Binding-site contacts:
Ligand atom O contacts residue SER569 of chain 1.B at 4.1 Å.
Ligand atom O contacts residue GLN570 of chain 1.B at 3.4 Å.
Ligand atom CA contacts residue SER569 of chain 1.B at 3.5 Å.
Ligand atom CA contacts residue LEU573 of chain 1.B at 4.0 Å (hydrophobic).
Ligand atom CG1 contacts residue LEU571 of chain 1.B at 4.1 Å (hydrophobic).
Ligand atom CD1 contacts residue LEU758 of chain 1.B at 3.5 Å (hydrophobic).
Ligand atom OG1 contacts residue ILE572 of chain 1.B at 3.6 Å.
Ligand atom O contacts residue LEU573 of chain 1.B at 3.1 Å (h-bond).
Ligand atom CB contacts residue HIS762 of chain 1.B at 4.0 Å.
Ligand atom CB contacts residue LEU571 of chain 1.B at 3.9 Å (hydrophobic).
Ligand atom CG2 contacts residue MET2 of chain 1.B at 3.4 Å (hydrophobic).
Ligand atom CA contacts residue LEU571 of chain 1.B at 3.6 Å (hydrophobic).
Ligand atom CG2 contacts residue ALA1 of chain 1.B at 3.7 Å (hydrophobic).
Ligand atom N contacts residue LEU571 of chain 1.B at 3.0 Å (h-bond).
Ligand atom CB contacts residue SER569 of chain 1.B at 3.8 Å.
Ligand atom O contacts residue LEU571 of chain 1.B at 3.7 Å.
Ligand atom O contacts residue SER569 of chain 1.B at 3.9 Å.
Ligand atom C contacts residue LEU571 of chain 1.B at 3.7 Å (hydrophobic).
Ligand atom N contacts residue SER569 of chain 1.B at 2.8 Å (h-bond).
Ligand atom C contacts residue LEU571 of chain 1.B at 3.7 Å (hydrophobic).
Ligand atom SD contacts residue HIS762 of chain 1.B at 4.1 Å.
Ligand atom OG1 contacts residue LYS578 of chain 1.B at 3.4 Å.
Ligand atom CA contacts residue LEU571 of chain 1.B at 3.9 Å (hydrophobic).
Ligand atom CG2 contacts residue ILE572 of chain 1.B at 3.2 Å (hydrophobic).
Ligand atom CG contacts residue SER569 of chain 1.B at 4.0 Å.
Ligand atom CD1 contacts residue MET2 of chain 1.B at 3.2 Å (hydrophobic).
Ligand atom O contacts residue ILE572 of chain 1.B at 3.8 Å.
Ligand atom CG2 contacts residue GLN570 of chain 1.B at 3.0 Å.
Ligand atom CA contacts residue SER569 of chain 1.B at 3.8 Å.
Ligand atom CG contacts residue HIS762 of chain 1.B at 3.3 Å.
Ligand atom CA contacts residue GLN570 of chain 1.B at 4.1 Å.
Ligand atom OG1 contacts residue ASP575 of chain 1.B at 4.0 Å.
Ligand atom O contacts residue LEU571 of chain 1.B at 2.7 Å (h-bond).
Ligand atom CB contacts residue ILE572 of chain 1.B at 3.9 Å (hydrophobic).
Ligand atom CB contacts residue GLN570 of chain 1.B at 3.8 Å.
Ligand atom CB contacts residue LEU573 of chain 1.B at 3.8 Å (hydrophobic).
Ligand atom N contacts residue LEU573 of chain 1.B at 3.5 Å (h-bond).
Ligand atom C contacts residue SER569 of chain 1.B at 3.6 Å.
Ligand atom CG1 contacts residue MET2 of chain 1.B at 4.0 Å (hydrophobic).
Ligand atom CD1 contacts residue LEU571 of chain 1.B at 3.8 Å (hydrophobic).

The protein below binds the small molecule below.
Small molecule (SMILES): CC[C@H](C)[C@H](NC(=O)[C@@H](NC(=O)[C@@H](N)[C@@H](C)O)[C@@H](C)O)C(=O)N1CCC[C@H]1C(=O)N[C@@H](CCSC)C(=O)N[C@H](C=O)CC(=O)O

Sequence of chain 1.B:
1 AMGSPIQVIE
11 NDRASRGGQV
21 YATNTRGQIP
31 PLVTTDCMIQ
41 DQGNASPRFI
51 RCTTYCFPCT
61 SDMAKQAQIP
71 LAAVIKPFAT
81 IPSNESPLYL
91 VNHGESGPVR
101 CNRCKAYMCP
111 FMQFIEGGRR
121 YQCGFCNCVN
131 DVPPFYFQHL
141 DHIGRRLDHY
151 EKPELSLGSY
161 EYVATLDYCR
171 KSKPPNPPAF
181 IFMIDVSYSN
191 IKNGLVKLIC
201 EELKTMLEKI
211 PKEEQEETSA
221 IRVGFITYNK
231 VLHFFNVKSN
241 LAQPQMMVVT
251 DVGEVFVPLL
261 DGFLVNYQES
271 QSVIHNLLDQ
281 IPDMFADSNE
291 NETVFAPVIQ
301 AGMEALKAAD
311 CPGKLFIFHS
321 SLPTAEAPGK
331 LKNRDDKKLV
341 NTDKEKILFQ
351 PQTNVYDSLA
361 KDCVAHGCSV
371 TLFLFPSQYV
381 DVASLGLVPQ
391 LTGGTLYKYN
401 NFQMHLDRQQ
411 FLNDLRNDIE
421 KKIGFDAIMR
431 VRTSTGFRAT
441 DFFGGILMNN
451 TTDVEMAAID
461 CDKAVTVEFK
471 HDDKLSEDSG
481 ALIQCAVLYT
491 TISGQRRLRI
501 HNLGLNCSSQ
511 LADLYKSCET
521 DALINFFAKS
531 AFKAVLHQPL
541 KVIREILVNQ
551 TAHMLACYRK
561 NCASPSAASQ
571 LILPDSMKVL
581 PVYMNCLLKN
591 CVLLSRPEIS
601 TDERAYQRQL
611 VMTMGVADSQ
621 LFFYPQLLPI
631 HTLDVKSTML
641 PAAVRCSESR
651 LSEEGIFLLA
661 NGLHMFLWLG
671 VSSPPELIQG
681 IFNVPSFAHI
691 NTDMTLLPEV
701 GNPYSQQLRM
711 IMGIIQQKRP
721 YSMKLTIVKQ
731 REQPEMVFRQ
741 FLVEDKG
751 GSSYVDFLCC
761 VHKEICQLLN